Binding-site contacts:
Ligand atom C16 contacts residue LEU45 of chain 1.A at 3.7 Å (hydrophobic).
Ligand atom C7 contacts residue VAL53 of chain 1.A at 3.9 Å (hydrophobic).
Ligand atom C18 contacts residue GLY46 of chain 1.A at 3.5 Å.
Ligand atom C13 contacts residue SER51 of chain 1.A at 3.4 Å.
Ligand atom C8 contacts residue VAL53 of chain 1.A at 4.0 Å (hydrophobic).
Ligand atom C7 contacts residue MET163 of chain 1.A at 4.0 Å (hydrophobic).
Ligand atom O2 contacts residue LYS68 of chain 1.A at 3.0 Å (salt-bridge).
Ligand atom O2 contacts residue ASP175 of chain 1.A at 3.6 Å.
Ligand atom C1 contacts residue ILE95 of chain 1.A at 3.6 Å (hydrophobic).
Ligand atom N1 contacts residue ILE174 of chain 1.A at 4.0 Å.
Ligand atom C7 contacts residue ILE174 of chain 1.A at 3.8 Å (hydrophobic).
Ligand atom C17 contacts residue MET163 of chain 1.A at 3.6 Å (hydrophobic).
Ligand atom N1 contacts residue VAL53 of chain 1.A at 3.9 Å.
Ligand atom C19 contacts residue HIS160 of chain 1.A at 3.7 Å.
Ligand atom C22 contacts residue ASN118 of chain 1.A at 3.1 Å.
Ligand atom C19 contacts residue ASP120 of chain 1.A at 3.5 Å.
Ligand atom N1 contacts residue MET163 of chain 1.A at 3.9 Å.
Ligand atom C3 contacts residue ASN118 of chain 1.A at 4.0 Å.
Ligand atom C1 contacts residue VAL66 of chain 1.A at 3.7 Å (hydrophobic).
Ligand atom C11 contacts residue ILE174 of chain 1.A at 3.7 Å (hydrophobic).
Ligand atom C4 contacts residue MET163 of chain 1.A at 3.8 Å (hydrophobic).
Ligand atom C2 contacts residue VAL66 of chain 1.A at 3.7 Å (hydrophobic).
Ligand atom C13 contacts residue GLY48 of chain 1.A at 3.7 Å.
Ligand atom C11 contacts residue VAL53 of chain 1.A at 3.8 Å (hydrophobic).
Ligand atom C15 contacts residue LYS68 of chain 1.A at 3.9 Å.
Ligand atom C5 contacts residue MET163 of chain 1.A at 4.0 Å (hydrophobic).
Ligand atom O3 contacts residue MET163 of chain 1.A at 3.4 Å.
Ligand atom C5 contacts residue VAL53 of chain 1.A at 3.9 Å (hydrophobic).
Ligand atom C14 contacts residue ASP175 of chain 1.A at 3.6 Å.
Ligand atom C9 contacts residue ILE95 of chain 1.A at 4.0 Å (hydrophobic).
Ligand atom C10 contacts residue ILE174 of chain 1.A at 4.0 Å (hydrophobic).
Ligand atom O1 contacts residue PHE113 of chain 1.A at 3.8 Å.
Ligand atom O1 contacts residue ILE95 of chain 1.A at 3.2 Å.
Ligand atom C19 contacts residue MET163 of chain 1.A at 3.5 Å (hydrophobic).
Ligand atom C14 contacts residue SER51 of chain 1.A at 3.5 Å.
Ligand atom C8 contacts residue ILE174 of chain 1.A at 3.6 Å (hydrophobic).
Ligand atom C20 contacts residue LEU45 of chain 1.A at 3.8 Å (hydrophobic).
Ligand atom C10 contacts residue VAL53 of chain 1.A at 3.8 Å (hydrophobic).
Ligand atom C18 contacts residue LEU45 of chain 1.A at 4.0 Å (hydrophobic).
Ligand atom C18 contacts residue VAL53 of chain 1.A at 3.9 Å (hydrophobic).

This protein binds this small molecule.
Small molecule (SMILES): CC(C)=CCOc1cccc2c1-c1c(c3c(n1C(C)C)CCCC3=O)C2=O

Sequence of chain 1.A:
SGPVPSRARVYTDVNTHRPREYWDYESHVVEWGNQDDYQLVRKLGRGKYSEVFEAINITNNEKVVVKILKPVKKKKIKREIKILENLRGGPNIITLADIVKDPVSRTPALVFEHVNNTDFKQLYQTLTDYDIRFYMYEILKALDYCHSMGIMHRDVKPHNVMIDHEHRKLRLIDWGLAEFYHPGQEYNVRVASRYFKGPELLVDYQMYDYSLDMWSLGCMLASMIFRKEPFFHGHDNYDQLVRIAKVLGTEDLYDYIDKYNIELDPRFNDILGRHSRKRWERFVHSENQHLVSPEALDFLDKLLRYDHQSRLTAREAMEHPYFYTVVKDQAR